Sequence of chain 1.C:
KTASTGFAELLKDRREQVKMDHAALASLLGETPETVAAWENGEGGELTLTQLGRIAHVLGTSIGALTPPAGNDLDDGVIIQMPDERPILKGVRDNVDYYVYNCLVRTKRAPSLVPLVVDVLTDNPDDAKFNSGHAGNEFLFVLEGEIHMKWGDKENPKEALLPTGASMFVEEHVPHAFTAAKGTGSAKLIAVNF

Sequence of chain 4.C:
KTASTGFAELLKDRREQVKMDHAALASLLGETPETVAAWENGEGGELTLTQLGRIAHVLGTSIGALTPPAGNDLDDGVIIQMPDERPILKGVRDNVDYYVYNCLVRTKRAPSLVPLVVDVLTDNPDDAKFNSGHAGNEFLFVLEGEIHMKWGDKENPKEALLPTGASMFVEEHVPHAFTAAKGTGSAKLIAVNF

The protein below binds the small molecule below.
Small molecule (SMILES): CC[C@H](O)P(=O)(O)O

Binding-site contacts:
Ligand atom O2 contacts residue FE21 of chain 4.K at 1.9 Å.
Ligand atom P1 contacts residue TYR105 of chain 4.C at 4.1 Å.
Ligand atom C1 contacts residue GLU142 of chain 4.C at 4.1 Å.
Ligand atom O2 contacts residue HIS180 of chain 4.C at 3.7 Å.
Ligand atom P1 contacts residue FE21 of chain 4.K at 2.9 Å.
Ligand atom O2 contacts residue ASN135 of chain 4.C at 3.8 Å.
Ligand atom O3 contacts residue ARG97 of chain 4.C at 2.6 Å (salt-bridge).
Ligand atom C2 contacts residue TYR103 of chain 4.C at 4.2 Å (hydrophobic).
Ligand atom C3 contacts residue ALA195 of chain 4.C at 4.2 Å (hydrophobic).
Ligand atom C2 contacts residue HIS180 of chain 4.C at 4.2 Å.
Ligand atom C3 contacts residue PHE182 of chain 4.C at 3.8 Å (hydrophobic).
Ligand atom P1 contacts residue ARG97 of chain 4.C at 4.0 Å.
Ligand atom O3 contacts residue ASN135 of chain 4.C at 3.0 Å (h-bond).
Ligand atom C1 contacts residue VAL122 of chain 4.C at 4.3 Å (hydrophobic).
Ligand atom O4 contacts residue FE21 of chain 4.K at 4.2 Å.
Ligand atom P1 contacts residue LYS23 of chain 1.C at 3.6 Å.
Ligand atom O2 contacts residue LYS23 of chain 1.C at 3.4 Å (salt-bridge).
Ligand atom O1 contacts residue GLU142 of chain 4.C at 2.7 Å (salt-bridge).
Ligand atom O3 contacts residue TYR103 of chain 4.C at 4.1 Å.
Ligand atom O1 contacts residue PHE182 of chain 4.C at 3.8 Å.
Ligand atom O1 contacts residue HIS180 of chain 4.C at 3.4 Å (h-bond).
Ligand atom C2 contacts residue GLU142 of chain 4.C at 3.9 Å.
Ligand atom C3 contacts residue VAL122 of chain 4.C at 4.0 Å (hydrophobic).
Ligand atom O2 contacts residue GLU142 of chain 4.C at 4.0 Å.
Ligand atom P1 contacts residue HIS180 of chain 4.C at 4.3 Å.
Ligand atom C2 contacts residue PHE182 of chain 4.C at 4.0 Å (hydrophobic).
Ligand atom P1 contacts residue ASN135 of chain 4.C at 3.9 Å.
Ligand atom C3 contacts residue GLU142 of chain 4.C at 4.2 Å.
Ligand atom C2 contacts residue FE21 of chain 4.K at 3.1 Å.
Ligand atom C3 contacts residue LEU193 of chain 4.C at 3.9 Å (hydrophobic).
Ligand atom C1 contacts residue TYR105 of chain 4.C at 4.2 Å (hydrophobic).
Ligand atom O3 contacts residue FE21 of chain 4.K at 3.9 Å.
Ligand atom O3 contacts residue TYR105 of chain 4.C at 4.2 Å.
Ligand atom C3 contacts residue LEU144 of chain 4.C at 4.2 Å (hydrophobic).
Ligand atom O4 contacts residue TYR105 of chain 4.C at 2.9 Å (h-bond).
Ligand atom O1 contacts residue FE21 of chain 4.K at 2.3 Å.
Ligand atom C1 contacts residue TYR103 of chain 4.C at 4.0 Å (hydrophobic).
Ligand atom O2 contacts residue HIS138 of chain 4.C at 3.0 Å (h-bond).
Ligand atom O4 contacts residue LYS23 of chain 1.C at 2.6 Å (salt-bridge).
Ligand atom O4 contacts residue ARG97 of chain 4.C at 4.1 Å.